A protein and the small-molecule ligand that binds it are described below.
Small molecule (SMILES): O=C(NOC[C@H](O)CO)c1ccc(F)c(F)c1Nc1ccc(I)cc1F

Binding-site contacts:
Ligand atom O22 contacts residue GLY47 of chain 2.A at 3.4 Å (h-bond).
Ligand atom N07 contacts residue ASP175 of chain 2.A at 3.8 Å.
Ligand atom F26 contacts residue SER179 of chain 2.A at 3.0 Å.
Ligand atom F26 contacts residue PHE176 of chain 2.A at 3.3 Å.
Ligand atom C02 contacts residue ASP175 of chain 2.A at 3.5 Å.
Ligand atom N07 contacts residue ILE108 of chain 2.A at 3.8 Å.
Ligand atom O17 contacts residue ASP175 of chain 2.A at 3.6 Å (salt-bridge).
Ligand atom O16 contacts residue LYS64 of chain 2.A at 2.8 Å (salt-bridge).
Ligand atom C11 contacts residue ILE183 of chain 2.A at 3.3 Å (hydrophobic).
Ligand atom O22 contacts residue GLY44 of chain 2.A at 3.4 Å.
Ligand atom C20 contacts residue ADP1 of chain 2.B at 3.2 Å.
Ligand atom C04 contacts residue ASP175 of chain 2.A at 3.8 Å.
Ligand atom C12 contacts residue PHE176 of chain 2.A at 3.2 Å (hydrophobic).
Ligand atom C20 contacts residue GLY47 of chain 2.A at 3.8 Å.
Ligand atom O22 contacts residue ADP1 of chain 2.B at 2.5 Å (h-bond).
Ligand atom F25 contacts residue VAL178 of chain 2.A at 3.5 Å.
Ligand atom F24 contacts residue ASP175 of chain 2.A at 3.5 Å.
Ligand atom C13 contacts residue PHE176 of chain 2.A at 3.4 Å (hydrophobic).
Ligand atom C03 contacts residue PHE176 of chain 2.A at 3.9 Å (hydrophobic).
Ligand atom F24 contacts residue LYS64 of chain 2.A at 3.8 Å.
Ligand atom F24 contacts residue ILE108 of chain 2.A at 3.4 Å.
Ligand atom C20 contacts residue LYS64 of chain 2.A at 3.7 Å.
Ligand atom C01 contacts residue ASP175 of chain 2.A at 3.6 Å.
Ligand atom F26 contacts residue VAL178 of chain 2.A at 3.0 Å.
Ligand atom C13 contacts residue LEU182 of chain 2.A at 3.8 Å (hydrophobic).
Ligand atom F25 contacts residue PHE176 of chain 2.A at 3.5 Å.
Ligand atom F26 contacts residue GLY177 of chain 2.A at 3.4 Å.
Ligand atom I23 contacts residue VAL94 of chain 2.A at 3.2 Å.
Ligand atom C19 contacts residue LYS64 of chain 2.A at 3.8 Å.
Ligand atom C18 contacts residue LYS64 of chain 2.A at 3.1 Å.
Ligand atom N15 contacts residue ASP175 of chain 2.A at 3.8 Å.
Ligand atom C06 contacts residue ASP175 of chain 2.A at 3.5 Å.
Ligand atom F26 contacts residue ILE183 of chain 2.A at 3.8 Å.
Ligand atom O21 contacts residue ADP1 of chain 2.B at 3.5 Å (h-bond).
Ligand atom O17 contacts residue LYS64 of chain 2.A at 3.4 Å (salt-bridge).
Ligand atom C02 contacts residue PHE176 of chain 2.A at 3.6 Å (hydrophobic).
Ligand atom C03 contacts residue ASP175 of chain 2.A at 3.5 Å.
Ligand atom C14 contacts residue LYS64 of chain 2.A at 3.7 Å.
Ligand atom O16 contacts residue ASP175 of chain 2.A at 3.6 Å.
Ligand atom C10 contacts residue MET186 of chain 2.A at 3.5 Å (hydrophobic).

Sequence of chain 2.A:
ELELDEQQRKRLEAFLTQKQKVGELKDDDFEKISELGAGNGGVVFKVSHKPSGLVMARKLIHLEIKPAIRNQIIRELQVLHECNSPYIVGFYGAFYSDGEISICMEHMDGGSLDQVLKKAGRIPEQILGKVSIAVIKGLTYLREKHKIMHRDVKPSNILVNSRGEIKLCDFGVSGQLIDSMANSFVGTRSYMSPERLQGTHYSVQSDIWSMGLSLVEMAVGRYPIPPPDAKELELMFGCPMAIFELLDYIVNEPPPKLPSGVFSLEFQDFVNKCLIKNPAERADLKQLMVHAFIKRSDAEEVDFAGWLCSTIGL